This small molecule binds to this protein.
Small molecule (SMILES): O=C1NC=C[C@H](O)N1

Sequence of chain 1.A:
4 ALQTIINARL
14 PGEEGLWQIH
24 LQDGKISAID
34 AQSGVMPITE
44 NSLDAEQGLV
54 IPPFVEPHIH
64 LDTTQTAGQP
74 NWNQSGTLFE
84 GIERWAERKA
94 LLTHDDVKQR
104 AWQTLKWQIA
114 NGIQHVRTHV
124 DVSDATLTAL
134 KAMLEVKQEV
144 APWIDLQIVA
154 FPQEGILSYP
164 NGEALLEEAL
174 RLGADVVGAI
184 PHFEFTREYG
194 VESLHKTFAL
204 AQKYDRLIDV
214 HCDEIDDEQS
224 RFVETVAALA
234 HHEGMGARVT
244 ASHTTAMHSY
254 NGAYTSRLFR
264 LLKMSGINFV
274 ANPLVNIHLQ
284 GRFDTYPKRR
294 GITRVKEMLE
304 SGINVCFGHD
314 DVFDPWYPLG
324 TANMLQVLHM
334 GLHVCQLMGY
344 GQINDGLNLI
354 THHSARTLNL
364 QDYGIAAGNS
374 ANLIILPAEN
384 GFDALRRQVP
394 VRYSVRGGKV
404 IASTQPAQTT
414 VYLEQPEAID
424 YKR

Binding-site contacts:
Ligand atom C5 contacts residue HIS63 of chain 1.A at 3.5 Å.
Ligand atom O2 contacts residue GLU217 of chain 1.A at 3.7 Å.
Ligand atom C6 contacts residue GLN156 of chain 1.A at 4.0 Å.
Ligand atom N1 contacts residue PHE154 of chain 1.A at 3.8 Å.
Ligand atom N1 contacts residue GLN156 of chain 1.A at 3.0 Å (h-bond).
Ligand atom C6 contacts residue FE1 of chain 1.B at 3.8 Å.
Ligand atom O4 contacts residue FE1 of chain 1.B at 2.1 Å.
Ligand atom N1 contacts residue HIS214 of chain 1.A at 4.1 Å.
Ligand atom O2 contacts residue ILE183 of chain 1.A at 3.7 Å.
Ligand atom N3 contacts residue FE1 of chain 1.B at 3.9 Å.
Ligand atom N1 contacts residue TRP319 of chain 1.A at 3.8 Å.
Ligand atom C5 contacts residue FE1 of chain 1.B at 3.3 Å.
Ligand atom C2 contacts residue PHE154 of chain 1.A at 3.9 Å (hydrophobic).
Ligand atom C2 contacts residue GLN156 of chain 1.A at 3.8 Å.
Ligand atom C2 contacts residue HIS214 of chain 1.A at 3.6 Å.
Ligand atom C5 contacts residue TRP319 of chain 1.A at 3.8 Å (hydrophobic).
Ligand atom C4 contacts residue FE1 of chain 1.B at 3.3 Å.
Ligand atom O2 contacts residue HIS214 of chain 1.A at 3.6 Å.
Ligand atom N1 contacts residue HIS63 of chain 1.A at 3.9 Å.
Ligand atom O4 contacts residue HIS246 of chain 1.A at 2.8 Å (h-bond).
Ligand atom O4 contacts residue HIS63 of chain 1.A at 3.6 Å.
Ligand atom C5 contacts residue ASP313 of chain 1.A at 3.6 Å.
Ligand atom C4 contacts residue HIS246 of chain 1.A at 3.9 Å.
Ligand atom C6 contacts residue TRP319 of chain 1.A at 3.6 Å (hydrophobic).
Ligand atom N3 contacts residue GLU217 of chain 1.A at 2.8 Å (salt-bridge).
Ligand atom C4 contacts residue GLU217 of chain 1.A at 3.6 Å.
Ligand atom C2 contacts residue GLU217 of chain 1.A at 3.7 Å.
Ligand atom C5 contacts residue ASP314 of chain 1.A at 3.6 Å.
Ligand atom O2 contacts residue GLN156 of chain 1.A at 3.1 Å (h-bond).
Ligand atom O4 contacts residue ASP313 of chain 1.A at 2.9 Å (salt-bridge).
Ligand atom O4 contacts residue HIS214 of chain 1.A at 3.2 Å (h-bond).
Ligand atom C2 contacts residue LEU81 of chain 1.A at 3.6 Å (hydrophobic).
Ligand atom O2 contacts residue PHE154 of chain 1.A at 3.5 Å.
Ligand atom N3 contacts residue HIS214 of chain 1.A at 3.5 Å.
Ligand atom C6 contacts residue HIS63 of chain 1.A at 3.4 Å.
Ligand atom N3 contacts residue LEU81 of chain 1.A at 3.4 Å.
Ligand atom O4 contacts residue HIS61 of chain 1.A at 3.8 Å.
Ligand atom O4 contacts residue GLU217 of chain 1.A at 3.7 Å.
Ligand atom O2 contacts residue LEU81 of chain 1.A at 3.5 Å.
Ligand atom C4 contacts residue ASP313 of chain 1.A at 3.6 Å.